Binding-site contacts:
Ligand atom C4 contacts residue HIS1 of chain 1.D at 3.6 Å.
Ligand atom C4 contacts residue CYS7 of chain 1.D at 3.0 Å (hydrophobic).
Ligand atom C2 contacts residue HIS1 of chain 1.D at 1.3 Å.
Ligand atom C3 contacts residue CYS7 of chain 1.D at 4.4 Å (hydrophobic).
Ligand atom C6 contacts residue CYS7 of chain 1.D at 1.8 Å (hydrophobic).
Ligand atom O1 contacts residue PRO2 of chain 1.D at 3.4 Å (h-bond).
Ligand atom C3 contacts residue HIS1 of chain 1.D at 2.4 Å.
Ligand atom O1 contacts residue HIS1 of chain 1.D at 2.2 Å (h-bond).
Ligand atom C5 contacts residue CYS7 of chain 1.D at 2.7 Å (hydrophobic).
Ligand atom C2 contacts residue PRO2 of chain 1.D at 3.9 Å (hydrophobic).

A protein and the small-molecule ligand that binds it are described below.
Small molecule (SMILES): CCCCC(=O)O

Sequence of chain 1.D:
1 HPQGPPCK